This protein binds this small molecule.
Small molecule (SMILES): CC(=O)N[C@H]1[C@H](O[C@H]2[C@H](O)[C@@H](NC(C)=O)CO[C@@H]2CO)O[C@H](CO)[C@@H](O[C@@H]2O[C@H](CO[C@H]3O[C@H](CO)[C@@H](O)[C@H](O)[C@@H]3O)[C@@H](O)[C@H](O[C@H]3O[C@H](CO)[C@@H](O)[C@H](O)[C@@H]3O)[C@@H]2O)[C@@H]1O

Binding-site contacts:
Ligand atom C8 contacts residue LYS159 of chain 1.O at 4.3 Å.
Ligand atom C8 contacts residue ASN75 of chain 1.O at 4.1 Å.
Ligand atom C5 contacts residue ASN75 of chain 1.O at 3.6 Å.
Ligand atom C6 contacts residue HIS78 of chain 1.O at 3.6 Å.
Ligand atom C6 contacts residue PHE57 of chain 1.O at 3.5 Å (hydrophobic).
Ligand atom C1 contacts residue SER77 of chain 1.O at 3.8 Å.
Ligand atom C2 contacts residue ASN75 of chain 1.O at 2.3 Å.
Ligand atom C1 contacts residue HIS78 of chain 1.O at 4.0 Å.
Ligand atom C1 contacts residue PHE57 of chain 1.O at 4.3 Å (hydrophobic).
Ligand atom C8 contacts residue GLY161 of chain 1.O at 4.5 Å.
Ligand atom C2 contacts residue PRO53 of chain 1.O at 4.1 Å (hydrophobic).
Ligand atom O5 contacts residue ASN75 of chain 1.O at 2.3 Å (h-bond).
Ligand atom O3 contacts residue PRO53 of chain 1.O at 4.1 Å.
Ligand atom C5 contacts residue HIS78 of chain 1.O at 3.8 Å.
Ligand atom C8 contacts residue ASP160 of chain 1.O at 3.3 Å.
Ligand atom O6 contacts residue HIS78 of chain 1.O at 2.9 Å (h-bond).
Ligand atom O6 contacts residue PHE57 of chain 1.O at 3.9 Å.
Ligand atom O7 contacts residue ASN75 of chain 1.O at 2.5 Å (h-bond).
Ligand atom N2 contacts residue PRO53 of chain 1.O at 3.5 Å (h-bond).
Ligand atom N2 contacts residue ASN75 of chain 1.O at 2.9 Å (h-bond).
Ligand atom C1 contacts residue ASN75 of chain 1.O at 1.4 Å.
Ligand atom C8 contacts residue PRO53 of chain 1.O at 4.0 Å (hydrophobic).
Ligand atom C7 contacts residue ASN75 of chain 1.O at 2.9 Å.
Ligand atom C4 contacts residue PHE57 of chain 1.O at 4.3 Å (hydrophobic).
Ligand atom C3 contacts residue ASN75 of chain 1.O at 3.7 Å.
Ligand atom C8 contacts residue PHE54 of chain 1.O at 3.8 Å (hydrophobic).
Ligand atom O6 contacts residue PHE58 of chain 1.O at 4.1 Å.
Ligand atom O5 contacts residue PHE57 of chain 1.O at 4.2 Å.
Ligand atom C4 contacts residue ASN75 of chain 1.O at 4.1 Å.
Ligand atom C3 contacts residue PRO53 of chain 1.O at 3.7 Å (hydrophobic).
Ligand atom C5 contacts residue SER77 of chain 1.O at 4.3 Å.
Ligand atom C7 contacts residue PRO53 of chain 1.O at 4.2 Å (hydrophobic).
Ligand atom C5 contacts residue PHE57 of chain 1.O at 4.4 Å (hydrophobic).
Ligand atom O5 contacts residue HIS78 of chain 1.O at 3.2 Å (h-bond).
Ligand atom O5 contacts residue SER77 of chain 1.O at 4.4 Å.

Sequence of chain 1.O:
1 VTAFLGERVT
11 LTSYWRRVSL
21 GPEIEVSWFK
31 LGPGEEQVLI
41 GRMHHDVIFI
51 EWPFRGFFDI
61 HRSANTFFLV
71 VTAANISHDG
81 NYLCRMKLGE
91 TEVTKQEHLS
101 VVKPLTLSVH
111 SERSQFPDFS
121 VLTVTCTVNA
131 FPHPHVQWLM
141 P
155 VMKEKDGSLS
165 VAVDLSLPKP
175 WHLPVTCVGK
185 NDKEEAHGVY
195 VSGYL